Binding-site contacts:
Ligand atom N contacts residue GLY98 of chain 2.A at 2.8 Å (h-bond).
Ligand atom O contacts residue ASP94 of chain 2.A at 3.1 Å (salt-bridge).
Ligand atom CD contacts residue ASP119 of chain 2.A at 3.3 Å.
Ligand atom ND2 contacts residue THR96 of chain 2.A at 3.0 Å (h-bond).
Ligand atom CB contacts residue THR96 of chain 2.A at 3.2 Å.
Ligand atom N contacts residue ASP119 of chain 2.A at 3.2 Å.
Ligand atom O contacts residue VAL43 of chain 2.A at 2.7 Å (h-bond).
Ligand atom CG contacts residue ASP92 of chain 2.A at 3.4 Å.
Ligand atom N contacts residue ASP94 of chain 2.A at 3.5 Å (salt-bridge).
Ligand atom O contacts residue ALA101 of chain 2.A at 3.3 Å.
Ligand atom CA contacts residue GLY98 of chain 2.A at 3.5 Å.
Ligand atom O contacts residue VAL43 of chain 2.A at 3.3 Å (h-bond).
Ligand atom CA contacts residue ASP94 of chain 2.A at 3.4 Å.
Ligand atom O contacts residue THR100 of chain 2.A at 2.9 Å (h-bond).
Ligand atom N contacts residue VAL43 of chain 2.A at 2.7 Å (h-bond).
Ligand atom CA contacts residue ILE41 of chain 2.A at 3.4 Å (hydrophobic).
Ligand atom N contacts residue ASP94 of chain 2.A at 3.4 Å (salt-bridge).
Ligand atom N contacts residue PHE102 of chain 2.A at 2.9 Å (h-bond).
Ligand atom O contacts residue PHE102 of chain 2.A at 2.9 Å (h-bond).
Ligand atom N contacts residue THR100 of chain 2.A at 2.8 Å (h-bond).
Ligand atom OE1 contacts residue THR99 of chain 2.A at 3.5 Å.
Ligand atom CB contacts residue ASP94 of chain 2.A at 3.3 Å.
Ligand atom OD1 contacts residue ASP92 of chain 2.A at 2.5 Å (salt-bridge).
Ligand atom CB contacts residue ASP94 of chain 2.A at 3.3 Å.
Ligand atom O contacts residue GLY98 of chain 2.A at 3.3 Å (h-bond).
Ligand atom CD1 contacts residue ILE49 of chain 2.A at 3.5 Å (hydrophobic).
Ligand atom O contacts residue THR42 of chain 2.A at 3.4 Å.
Ligand atom CD contacts residue PRO97 of chain 2.A at 3.4 Å (hydrophobic).
Ligand atom C contacts residue ASP94 of chain 2.A at 3.4 Å.
Ligand atom O contacts residue THR99 of chain 2.A at 3.2 Å.
Ligand atom ND2 contacts residue ASP92 of chain 2.A at 3.2 Å (salt-bridge).
Ligand atom O contacts residue ASP40 of chain 2.A at 3.2 Å.
Ligand atom N contacts residue ILE41 of chain 2.A at 3.0 Å (h-bond).
Ligand atom N contacts residue ASP40 of chain 2.A at 2.8 Å (salt-bridge).
Ligand atom CB contacts residue GLY39 of chain 2.A at 3.5 Å.
Ligand atom ND2 contacts residue ILE75 of chain 2.A at 3.1 Å (h-bond).
Ligand atom CA contacts residue THR100 of chain 2.A at 3.2 Å.
Ligand atom O contacts residue ILE41 of chain 2.A at 3.2 Å (h-bond).
Ligand atom CG2 contacts residue ASP92 of chain 2.A at 3.4 Å.
Ligand atom O contacts residue THR44 of chain 2.A at 3.4 Å.

Sequence of chain 2.A:
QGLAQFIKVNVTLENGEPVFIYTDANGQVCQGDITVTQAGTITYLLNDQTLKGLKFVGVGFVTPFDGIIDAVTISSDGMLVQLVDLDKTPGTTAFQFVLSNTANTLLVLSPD

The small molecule below binds the protein below.
Small molecule (SMILES): CC[C@H](C)[C@H](NC(=O)[C@H](CCC(N)=O)NC(=O)[C@@H]1CCCN1)C(=O)N[C@H](C(=O)N[C@@H](CC(N)=O)C(=O)N[C@@H](CCCN=C(N)N)C(=O)N1CCC[C@H]1C=O)[C@@H](C)CC